Sequence of chain 1.A:
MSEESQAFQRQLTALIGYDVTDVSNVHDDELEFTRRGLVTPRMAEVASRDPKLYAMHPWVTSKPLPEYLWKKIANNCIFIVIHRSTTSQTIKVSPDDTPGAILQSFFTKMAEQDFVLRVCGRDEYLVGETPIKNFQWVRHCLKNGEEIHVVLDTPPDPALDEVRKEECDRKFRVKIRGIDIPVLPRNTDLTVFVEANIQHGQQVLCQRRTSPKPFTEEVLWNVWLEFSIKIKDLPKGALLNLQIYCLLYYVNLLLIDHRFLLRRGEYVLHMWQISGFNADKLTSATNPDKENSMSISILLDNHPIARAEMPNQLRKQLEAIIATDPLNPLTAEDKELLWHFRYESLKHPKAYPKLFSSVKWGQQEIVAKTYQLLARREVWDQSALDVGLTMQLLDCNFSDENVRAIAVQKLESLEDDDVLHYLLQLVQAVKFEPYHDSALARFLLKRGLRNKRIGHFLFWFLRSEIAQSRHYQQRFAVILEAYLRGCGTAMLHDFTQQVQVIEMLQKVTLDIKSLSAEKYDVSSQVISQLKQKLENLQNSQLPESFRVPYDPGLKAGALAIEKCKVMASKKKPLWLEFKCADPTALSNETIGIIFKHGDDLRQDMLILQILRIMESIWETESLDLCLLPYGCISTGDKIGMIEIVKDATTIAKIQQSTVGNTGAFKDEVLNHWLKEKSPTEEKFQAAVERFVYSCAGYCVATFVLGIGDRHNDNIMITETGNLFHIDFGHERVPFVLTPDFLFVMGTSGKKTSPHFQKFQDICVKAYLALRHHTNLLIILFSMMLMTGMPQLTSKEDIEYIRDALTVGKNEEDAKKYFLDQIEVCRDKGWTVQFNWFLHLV

A small-molecule ligand and the protein it binds are described below.
Small molecule (SMILES): CS(=O)(=O)N1CCN(Cc2cc3nc(-c4cccc(CO)c4)nc(N4CCOCC4)c3s2)CC1

Binding-site contacts:
Ligand atom C21 contacts residue ASP699 of chain 1.A at 3.6 Å.
Ligand atom C22 contacts residue ASP822 of chain 1.A at 3.8 Å.
Ligand atom O4 contacts residue PHE823 of chain 1.A at 3.8 Å.
Ligand atom N1 contacts residue ILE821 of chain 1.A at 3.4 Å.
Ligand atom O2 contacts residue MET662 of chain 1.A at 3.1 Å.
Ligand atom C23 contacts residue TYR725 of chain 1.A at 3.5 Å (hydrophobic).
Ligand atom O4 contacts residue ASP822 of chain 1.A at 3.2 Å (salt-bridge).
Ligand atom C22 contacts residue ILE737 of chain 1.A at 3.7 Å (hydrophobic).
Ligand atom C21 contacts residue ILE737 of chain 1.A at 3.7 Å (hydrophobic).
Ligand atom C3 contacts residue ILE821 of chain 1.A at 3.4 Å (hydrophobic).
Ligand atom S2 contacts residue LYS660 of chain 1.A at 3.8 Å.
Ligand atom C17 contacts residue ALA663 of chain 1.A at 3.8 Å (hydrophobic).
Ligand atom O4 contacts residue ASP699 of chain 1.A at 2.8 Å (salt-bridge).
Ligand atom O1 contacts residue VAL740 of chain 1.A at 2.9 Å (h-bond).
Ligand atom N3 contacts residue ILE689 of chain 1.A at 3.7 Å.
Ligand atom C20 contacts residue LEU696 of chain 1.A at 3.8 Å (hydrophobic).
Ligand atom C20 contacts residue ASP699 of chain 1.A at 3.4 Å.
Ligand atom C22 contacts residue TYR725 of chain 1.A at 3.8 Å (hydrophobic).
Ligand atom C11 contacts residue GLU738 of chain 1.A at 3.5 Å.
Ligand atom C9 contacts residue VAL740 of chain 1.A at 3.7 Å (hydrophobic).
Ligand atom C10 contacts residue GLU738 of chain 1.A at 3.5 Å.
Ligand atom C6 contacts residue ILE689 of chain 1.A at 3.8 Å (hydrophobic).
Ligand atom S1 contacts residue MET811 of chain 1.A at 3.6 Å.
Ligand atom C19 contacts residue ASP694 of chain 1.A at 3.6 Å.
Ligand atom C12 contacts residue THR745 of chain 1.A at 3.5 Å.
Ligand atom C1 contacts residue ILE821 of chain 1.A at 3.7 Å (hydrophobic).
Ligand atom C18 contacts residue ASP822 of chain 1.A at 3.6 Å.
Ligand atom O2 contacts residue ALA663 of chain 1.A at 3.0 Å (h-bond).
Ligand atom C19 contacts residue ASP822 of chain 1.A at 3.1 Å.
Ligand atom O1 contacts residue ILE739 of chain 1.A at 3.5 Å.
Ligand atom C20 contacts residue ASP822 of chain 1.A at 3.4 Å.
Ligand atom C16 contacts residue MET662 of chain 1.A at 3.8 Å (hydrophobic).
Ligand atom O3 contacts residue LYS660 of chain 1.A at 2.4 Å (salt-bridge).
Ligand atom C23 contacts residue ASP699 of chain 1.A at 3.1 Å.
Ligand atom C4 contacts residue ILE821 of chain 1.A at 3.8 Å (hydrophobic).
Ligand atom C8 contacts residue ILE689 of chain 1.A at 3.5 Å (hydrophobic).
Ligand atom O1 contacts residue GLU738 of chain 1.A at 3.4 Å (salt-bridge).
Ligand atom C21 contacts residue ASP822 of chain 1.A at 3.8 Å.
Ligand atom O4 contacts residue TYR725 of chain 1.A at 2.5 Å (h-bond).
Ligand atom C15 contacts residue MET662 of chain 1.A at 3.2 Å (hydrophobic).